Sequence of chain 1.B:
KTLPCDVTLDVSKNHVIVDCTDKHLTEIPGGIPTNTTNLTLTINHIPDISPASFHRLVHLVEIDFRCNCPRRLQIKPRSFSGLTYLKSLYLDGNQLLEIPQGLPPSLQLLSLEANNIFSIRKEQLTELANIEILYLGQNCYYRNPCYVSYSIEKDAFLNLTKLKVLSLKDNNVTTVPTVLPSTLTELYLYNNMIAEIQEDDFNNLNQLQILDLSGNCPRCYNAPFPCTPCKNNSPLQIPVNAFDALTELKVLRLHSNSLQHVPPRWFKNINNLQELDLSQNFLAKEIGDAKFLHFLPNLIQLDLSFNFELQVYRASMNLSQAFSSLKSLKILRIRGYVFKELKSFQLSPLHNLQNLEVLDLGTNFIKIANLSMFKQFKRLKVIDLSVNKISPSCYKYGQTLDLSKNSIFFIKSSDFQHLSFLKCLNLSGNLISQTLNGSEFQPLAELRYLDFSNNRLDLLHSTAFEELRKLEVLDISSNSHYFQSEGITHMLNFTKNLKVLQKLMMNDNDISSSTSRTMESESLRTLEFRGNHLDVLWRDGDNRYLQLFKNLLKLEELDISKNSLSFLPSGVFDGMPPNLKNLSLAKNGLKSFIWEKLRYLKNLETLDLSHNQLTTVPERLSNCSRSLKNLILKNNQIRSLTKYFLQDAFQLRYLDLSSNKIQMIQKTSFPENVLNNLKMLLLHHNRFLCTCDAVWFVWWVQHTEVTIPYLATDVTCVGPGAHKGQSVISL

This protein binds this small molecule.
Small molecule (SMILES): CC(=O)N[C@@H]1[C@@H](O)[C@H](O)[C@@H](CO)O[C@H]1O

Binding-site contacts:
Ligand atom C6 contacts residue GLY327 of chain 1.B at 4.0 Å.
Ligand atom C2 contacts residue ASN357 of chain 1.B at 2.5 Å.
Ligand atom C5 contacts residue ASN357 of chain 1.B at 3.7 Å.
Ligand atom C4 contacts residue ASN357 of chain 1.B at 4.2 Å.
Ligand atom O7 contacts residue ASN357 of chain 1.B at 3.0 Å (h-bond).
Ligand atom C1 contacts residue ASN357 of chain 1.B at 1.4 Å.
Ligand atom C6 contacts residue ASP328 of chain 1.B at 4.2 Å.
Ligand atom C3 contacts residue ASN357 of chain 1.B at 3.8 Å.
Ligand atom C8 contacts residue ASN357 of chain 1.B at 4.3 Å.
Ligand atom O5 contacts residue GLY327 of chain 1.B at 3.8 Å.
Ligand atom O6 contacts residue GLY327 of chain 1.B at 3.4 Å.
Ligand atom C7 contacts residue ASN357 of chain 1.B at 3.1 Å.
Ligand atom N2 contacts residue ASN357 of chain 1.B at 2.9 Å (h-bond).
Ligand atom O6 contacts residue ASP328 of chain 1.B at 3.5 Å (salt-bridge).
Ligand atom O5 contacts residue ASN357 of chain 1.B at 2.4 Å (h-bond).
Ligand atom C5 contacts residue GLY327 of chain 1.B at 4.2 Å.
Ligand atom O6 contacts residue LYS324 of chain 1.B at 3.5 Å (salt-bridge).